The protein below binds the small molecule below.
Small molecule (SMILES): Nc1ccn([C@H]2C[C@H](O[P](=O)(O)OC[C@H]3O[C@@H](n4cnc5c(=O)nc(N)[nH]c54)C[C@@H]3O)[C@@H](COP(=O)=O)O2)c(=O)n1

Sequence of chain 5.A:
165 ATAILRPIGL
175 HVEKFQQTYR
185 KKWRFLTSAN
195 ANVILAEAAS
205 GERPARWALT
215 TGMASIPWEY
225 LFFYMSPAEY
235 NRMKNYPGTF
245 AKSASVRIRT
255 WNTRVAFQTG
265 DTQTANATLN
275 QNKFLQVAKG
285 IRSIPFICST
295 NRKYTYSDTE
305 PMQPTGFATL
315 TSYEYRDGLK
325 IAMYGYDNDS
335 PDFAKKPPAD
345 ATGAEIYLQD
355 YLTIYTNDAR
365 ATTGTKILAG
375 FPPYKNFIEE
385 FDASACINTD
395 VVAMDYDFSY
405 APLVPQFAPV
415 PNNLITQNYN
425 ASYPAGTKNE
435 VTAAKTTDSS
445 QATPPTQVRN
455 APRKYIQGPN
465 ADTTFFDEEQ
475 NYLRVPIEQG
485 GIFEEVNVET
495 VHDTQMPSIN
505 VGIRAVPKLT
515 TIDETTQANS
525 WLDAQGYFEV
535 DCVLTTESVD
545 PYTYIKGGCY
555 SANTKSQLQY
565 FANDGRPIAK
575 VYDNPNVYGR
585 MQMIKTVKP

Sequence of chain 4.A:
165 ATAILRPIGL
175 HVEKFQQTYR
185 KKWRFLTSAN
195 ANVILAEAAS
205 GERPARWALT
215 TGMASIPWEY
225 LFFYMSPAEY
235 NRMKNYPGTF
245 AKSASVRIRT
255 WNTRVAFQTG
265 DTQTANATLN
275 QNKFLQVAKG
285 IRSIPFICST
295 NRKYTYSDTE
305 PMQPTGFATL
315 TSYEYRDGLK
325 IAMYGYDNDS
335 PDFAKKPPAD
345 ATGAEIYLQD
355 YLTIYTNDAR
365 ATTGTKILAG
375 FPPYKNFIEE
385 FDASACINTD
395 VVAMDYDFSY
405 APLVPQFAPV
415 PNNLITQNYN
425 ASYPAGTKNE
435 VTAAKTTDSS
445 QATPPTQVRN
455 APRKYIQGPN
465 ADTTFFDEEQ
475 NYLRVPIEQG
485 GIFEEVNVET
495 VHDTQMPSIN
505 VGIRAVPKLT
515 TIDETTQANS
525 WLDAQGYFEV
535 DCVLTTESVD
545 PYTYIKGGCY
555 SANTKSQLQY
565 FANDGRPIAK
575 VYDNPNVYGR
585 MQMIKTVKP

Sequence of chain 7.A:
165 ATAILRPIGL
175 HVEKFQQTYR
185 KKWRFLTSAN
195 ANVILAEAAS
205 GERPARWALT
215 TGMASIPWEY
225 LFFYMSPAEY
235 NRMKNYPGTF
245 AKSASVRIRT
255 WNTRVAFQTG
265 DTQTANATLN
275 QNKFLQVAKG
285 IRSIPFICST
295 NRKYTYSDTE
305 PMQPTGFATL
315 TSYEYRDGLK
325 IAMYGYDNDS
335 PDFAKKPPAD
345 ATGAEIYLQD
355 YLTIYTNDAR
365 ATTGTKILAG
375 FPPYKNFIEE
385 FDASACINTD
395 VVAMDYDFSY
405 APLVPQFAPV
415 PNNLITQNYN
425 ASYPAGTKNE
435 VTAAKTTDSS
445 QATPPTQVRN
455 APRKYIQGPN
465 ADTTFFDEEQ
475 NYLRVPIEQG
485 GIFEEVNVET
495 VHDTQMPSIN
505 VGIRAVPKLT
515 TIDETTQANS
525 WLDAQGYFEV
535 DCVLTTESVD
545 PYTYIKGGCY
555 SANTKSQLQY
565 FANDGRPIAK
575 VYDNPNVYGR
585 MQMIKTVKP

Binding-site contacts:
Ligand atom C2 contacts residue DC1 of chain 5.C at 3.5 Å.
Ligand atom C4' contacts residue ARG251 of chain 4.A at 3.8 Å.
Ligand atom C2 contacts residue PRO171 of chain 7.A at 3.6 Å (hydrophobic).
Ligand atom C4 contacts residue LYS379 of chain 5.A at 3.9 Å.
Ligand atom C5' contacts residue ARG184 of chain 4.A at 3.4 Å.
Ligand atom O2 contacts residue LYS185 of chain 4.A at 3.7 Å.
Ligand atom N4 contacts residue ILE172 of chain 7.A at 3.7 Å.
Ligand atom C6 contacts residue ARG170 of chain 7.A at 1.9 Å.
Ligand atom C4 contacts residue LYS186 of chain 4.A at 3.6 Å.
Ligand atom N4 contacts residue LYS379 of chain 5.A at 3.0 Å (salt-bridge).
Ligand atom N3 contacts residue LYS186 of chain 4.A at 3.5 Å.
Ligand atom O5' contacts residue ARG184 of chain 4.A at 2.3 Å (salt-bridge).
Ligand atom O6 contacts residue DC1 of chain 5.C at 2.9 Å (h-bond).
Ligand atom N4 contacts residue ASN380 of chain 5.A at 3.1 Å (h-bond).
Ligand atom N7 contacts residue ARG170 of chain 7.A at 3.8 Å.
Ligand atom OP1 contacts residue ARG184 of chain 4.A at 2.5 Å (salt-bridge).
Ligand atom C5 contacts residue LYS186 of chain 4.A at 3.6 Å.
Ligand atom N3 contacts residue ILE172 of chain 7.A at 3.5 Å.
Ligand atom C4 contacts residue ILE172 of chain 7.A at 3.5 Å (hydrophobic).
Ligand atom O2 contacts residue ARG184 of chain 4.A at 3.7 Å.
Ligand atom N4 contacts residue LEU169 of chain 7.A at 3.9 Å.
Ligand atom C2 contacts residue ILE172 of chain 7.A at 3.8 Å (hydrophobic).
Ligand atom N2 contacts residue DC1 of chain 5.C at 2.8 Å (h-bond).
Ligand atom P contacts residue ARG184 of chain 4.A at 2.8 Å.
Ligand atom O6 contacts residue ARG170 of chain 7.A at 0.9 Å (salt-bridge).
Ligand atom C6 contacts residue DC1 of chain 5.C at 3.5 Å.
Ligand atom C6 contacts residue LYS186 of chain 4.A at 3.7 Å.
Ligand atom N1 contacts residue DC1 of chain 5.C at 2.9 Å (h-bond).
Ligand atom C4' contacts residue ARG184 of chain 4.A at 3.4 Å.
Ligand atom O3' contacts residue ARG184 of chain 4.A at 3.1 Å (salt-bridge).
Ligand atom N1 contacts residue ARG170 of chain 7.A at 2.5 Å (salt-bridge).
Ligand atom N4 contacts residue LYS186 of chain 4.A at 3.9 Å.
Ligand atom N1 contacts residue PRO171 of chain 7.A at 3.8 Å.
Ligand atom N2 contacts residue PRO171 of chain 7.A at 2.9 Å (h-bond).
Ligand atom OP1 contacts residue ARG251 of chain 4.A at 3.4 Å (salt-bridge).
Ligand atom C5' contacts residue ARG251 of chain 4.A at 3.8 Å.
Ligand atom C5 contacts residue ARG170 of chain 7.A at 3.1 Å.
Ligand atom N2 contacts residue ILE172 of chain 7.A at 3.6 Å.
Ligand atom O4' contacts residue ASP535 of chain 4.A at 3.7 Å.
Ligand atom C2 contacts residue ARG170 of chain 7.A at 3.9 Å.